The small molecule below binds the protein below.
Small molecule (SMILES): CC(=O)N[C@@H]1[C@@H](O)[C@H](O)[C@@H](CO)O[C@H]1O

Binding-site contacts:
Ligand atom O7 contacts residue HIS313 of chain 1.I at 3.5 Å.
Ligand atom C3 contacts residue THR198 of chain 1.I at 4.3 Å.
Ligand atom C1 contacts residue THR198 of chain 1.I at 3.8 Å.
Ligand atom C8 contacts residue SER236 of chain 1.I at 3.1 Å.
Ligand atom C5 contacts residue THR198 of chain 1.I at 4.4 Å.
Ligand atom C2 contacts residue THR198 of chain 1.I at 4.4 Å.
Ligand atom O5 contacts residue THR198 of chain 1.I at 4.3 Å.
Ligand atom C1 contacts residue ASN196 of chain 1.I at 1.5 Å.
Ligand atom C2 contacts residue ASN196 of chain 1.I at 2.5 Å.
Ligand atom C5 contacts residue ASN196 of chain 1.I at 3.8 Å.
Ligand atom O7 contacts residue ASN196 of chain 1.I at 3.2 Å (h-bond).
Ligand atom N2 contacts residue ASN196 of chain 1.I at 3.0 Å (h-bond).
Ligand atom C8 contacts residue ASN196 of chain 1.I at 4.4 Å.
Ligand atom O5 contacts residue ASN196 of chain 1.I at 2.5 Å (h-bond).
Ligand atom C4 contacts residue ASN196 of chain 1.I at 4.4 Å.
Ligand atom C3 contacts residue ASN196 of chain 1.I at 3.9 Å.
Ligand atom C7 contacts residue ASN196 of chain 1.I at 3.3 Å.
Ligand atom C7 contacts residue SER236 of chain 1.I at 4.4 Å.
Ligand atom N2 contacts residue THR198 of chain 1.I at 4.3 Å.

Sequence of chain 1.I:
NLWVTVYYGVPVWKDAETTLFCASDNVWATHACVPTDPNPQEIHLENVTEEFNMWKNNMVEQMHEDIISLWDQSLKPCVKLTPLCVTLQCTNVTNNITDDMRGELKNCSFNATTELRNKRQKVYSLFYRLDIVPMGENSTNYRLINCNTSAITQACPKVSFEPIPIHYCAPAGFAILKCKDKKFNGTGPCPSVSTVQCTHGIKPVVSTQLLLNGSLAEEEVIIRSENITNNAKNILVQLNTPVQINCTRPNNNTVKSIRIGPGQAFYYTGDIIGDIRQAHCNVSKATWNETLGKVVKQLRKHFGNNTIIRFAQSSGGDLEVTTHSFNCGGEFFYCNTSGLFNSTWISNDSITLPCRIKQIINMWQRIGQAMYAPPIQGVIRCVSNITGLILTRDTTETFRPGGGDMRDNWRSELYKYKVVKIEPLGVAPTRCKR